Sequence of chain 36.C:
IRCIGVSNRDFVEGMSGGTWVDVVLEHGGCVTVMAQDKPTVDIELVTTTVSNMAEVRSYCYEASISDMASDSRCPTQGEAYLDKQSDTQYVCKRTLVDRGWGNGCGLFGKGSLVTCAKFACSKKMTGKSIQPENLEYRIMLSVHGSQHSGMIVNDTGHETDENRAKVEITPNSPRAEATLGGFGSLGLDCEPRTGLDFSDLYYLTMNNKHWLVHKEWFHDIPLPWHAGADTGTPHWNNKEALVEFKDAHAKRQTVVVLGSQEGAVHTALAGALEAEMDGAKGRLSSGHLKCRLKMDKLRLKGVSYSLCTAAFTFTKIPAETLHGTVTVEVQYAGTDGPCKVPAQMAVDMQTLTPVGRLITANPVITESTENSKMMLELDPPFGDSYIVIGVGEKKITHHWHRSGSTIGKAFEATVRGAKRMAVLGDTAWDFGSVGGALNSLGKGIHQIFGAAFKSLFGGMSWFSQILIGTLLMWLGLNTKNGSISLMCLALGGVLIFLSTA

A protein and the small-molecule ligand that binds it are described below.
Small molecule (SMILES): CC(=O)N[C@H]1[C@H](O[C@H]2[C@H](O)[C@@H](NC(C)=O)CO[C@@H]2CO)O[C@H](CO)[C@@H](O)[C@@H]1O

Binding-site contacts:
Ligand atom O7 contacts residue ASN154 of chain 36.C at 2.1 Å (h-bond).
Ligand atom C1 contacts residue ASN154 of chain 36.C at 3.0 Å.
Ligand atom O5 contacts residue ASN154 of chain 36.C at 4.1 Å.
Ligand atom C5 contacts residue THR156 of chain 36.C at 4.1 Å.
Ligand atom O5 contacts residue THR156 of chain 36.C at 4.0 Å.
Ligand atom C6 contacts residue THR156 of chain 36.C at 3.7 Å.
Ligand atom C2 contacts residue ASN154 of chain 36.C at 3.6 Å.
Ligand atom N2 contacts residue ASN154 of chain 36.C at 3.2 Å (h-bond).
Ligand atom O7 contacts residue GLY150 of chain 36.C at 4.2 Å.
Ligand atom O7 contacts residue VAL153 of chain 36.C at 4.1 Å.
Ligand atom C1 contacts residue THR156 of chain 36.C at 4.2 Å.
Ligand atom C8 contacts residue ASN154 of chain 36.C at 2.3 Å.
Ligand atom C7 contacts residue ASN154 of chain 36.C at 2.2 Å.
Ligand atom O6 contacts residue THR156 of chain 36.C at 2.7 Å (h-bond).